The small molecule below binds the protein below.
Small molecule (SMILES): CC(=O)N[C@@H]1[C@@H](O)[C@H](O)[C@@H](CO)O[C@H]1O

Sequence of chain 1.E:
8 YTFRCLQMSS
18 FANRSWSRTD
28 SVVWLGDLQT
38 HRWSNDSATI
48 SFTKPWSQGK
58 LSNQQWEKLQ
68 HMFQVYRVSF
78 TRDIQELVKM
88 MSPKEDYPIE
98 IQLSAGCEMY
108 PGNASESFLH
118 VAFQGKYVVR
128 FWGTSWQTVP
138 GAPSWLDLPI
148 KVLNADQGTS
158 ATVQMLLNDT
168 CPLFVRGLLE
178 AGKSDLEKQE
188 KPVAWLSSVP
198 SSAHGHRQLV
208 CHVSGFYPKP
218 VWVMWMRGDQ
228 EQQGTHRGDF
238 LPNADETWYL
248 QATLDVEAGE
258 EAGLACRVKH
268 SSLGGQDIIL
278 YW

Binding-site contacts:
Ligand atom O6 contacts residue ASN42 of chain 1.E at 3.8 Å.
Ligand atom O7 contacts residue ASP43 of chain 1.E at 4.3 Å.
Ligand atom C8 contacts residue SER24 of chain 1.E at 3.6 Å.
Ligand atom N2 contacts residue ASN42 of chain 1.E at 3.0 Å (h-bond).
Ligand atom O7 contacts residue ARG25 of chain 1.E at 4.0 Å.
Ligand atom C2 contacts residue ASN42 of chain 1.E at 2.5 Å.
Ligand atom C1 contacts residue ASN42 of chain 1.E at 1.4 Å.
Ligand atom C3 contacts residue SER24 of chain 1.E at 4.1 Å.
Ligand atom C8 contacts residue TRP23 of chain 1.E at 3.5 Å (hydrophobic).
Ligand atom C8 contacts residue ARG25 of chain 1.E at 3.9 Å.
Ligand atom N2 contacts residue SER24 of chain 1.E at 2.9 Å (h-bond).
Ligand atom C4 contacts residue ASN42 of chain 1.E at 4.2 Å.
Ligand atom N2 contacts residue ARG25 of chain 1.E at 4.2 Å.
Ligand atom C2 contacts residue SER24 of chain 1.E at 3.8 Å.
Ligand atom O5 contacts residue ASN42 of chain 1.E at 2.3 Å (h-bond).
Ligand atom O7 contacts residue ASN42 of chain 1.E at 3.4 Å (h-bond).
Ligand atom C5 contacts residue ASN42 of chain 1.E at 3.6 Å.
Ligand atom C3 contacts residue ASN42 of chain 1.E at 3.8 Å.
Ligand atom C7 contacts residue ASN42 of chain 1.E at 3.4 Å.
Ligand atom C7 contacts residue ARG25 of chain 1.E at 4.1 Å.
Ligand atom C1 contacts residue SER24 of chain 1.E at 3.9 Å.
Ligand atom C7 contacts residue SER24 of chain 1.E at 3.6 Å.